A small-molecule ligand and the protein it binds are described below.
Small molecule (SMILES): O[C@@H]1[C@@H](O)[C@H](O[C@@H]2CO[C@@H](O[C@@H]3CO[C@@H](O[C@@H]4CO[C@@H](O[C@@H]5CO[C@@H](O)[C@H](O)[C@H]5O)[C@H](O)[C@H]4O)[C@H](O)[C@H]3O)[C@H](O)[C@H]2O)OC[C@H]1O

Binding-site contacts:
Ligand atom O4 contacts residue XYP1 of chain 1.C at 1.6 Å.
Ligand atom C1 contacts residue ASN281 of chain 1.A at 3.7 Å.
Ligand atom C3 contacts residue GLU73 of chain 1.A at 3.2 Å.
Ligand atom C5 contacts residue XYP1 of chain 1.C at 3.6 Å.
Ligand atom O2 contacts residue GLU73 of chain 1.A at 3.7 Å.
Ligand atom C3 contacts residue TYR375 of chain 1.A at 3.5 Å (hydrophobic).
Ligand atom O3 contacts residue TRP271 of chain 1.A at 3.8 Å.
Ligand atom O3 contacts residue TYR375 of chain 1.A at 3.6 Å.
Ligand atom O5 contacts residue HIS322 of chain 1.A at 3.4 Å.
Ligand atom C2 contacts residue TYR372 of chain 1.A at 3.8 Å (hydrophobic).
Ligand atom C4 contacts residue PHE199 of chain 1.A at 3.9 Å (hydrophobic).
Ligand atom C3 contacts residue THR336 of chain 1.A at 3.8 Å.
Ligand atom O3 contacts residue TYR372 of chain 1.A at 3.1 Å.
Ligand atom O5 contacts residue ALA131 of chain 1.A at 3.6 Å.
Ligand atom O2 contacts residue ASN281 of chain 1.A at 3.1 Å (h-bond).
Ligand atom C4 contacts residue TRP117 of chain 1.A at 3.7 Å (hydrophobic).
Ligand atom C3 contacts residue XYP1 of chain 1.C at 3.6 Å.
Ligand atom O4 contacts residue TYR213 of chain 1.A at 3.8 Å.
Ligand atom C2 contacts residue GLU73 of chain 1.A at 3.2 Å.
Ligand atom O3 contacts residue ARG71 of chain 1.A at 3.6 Å.
Ligand atom C5 contacts residue TRP117 of chain 1.A at 3.4 Å (hydrophobic).
Ligand atom O2 contacts residue TYR213 of chain 1.A at 2.9 Å (h-bond).
Ligand atom O3 contacts residue GOL1 of chain 1.D at 2.9 Å (h-bond).
Ligand atom O2 contacts residue ASP376 of chain 1.A at 3.8 Å.
Ligand atom O2 contacts residue TYR372 of chain 1.A at 3.1 Å (h-bond).
Ligand atom C4 contacts residue XYP1 of chain 1.C at 2.7 Å.
Ligand atom O4 contacts residue GOL1 of chain 1.D at 3.5 Å (h-bond).
Ligand atom C3 contacts residue GOL1 of chain 1.D at 3.6 Å.
Ligand atom C5 contacts residue HIS322 of chain 1.A at 3.3 Å.
Ligand atom O3 contacts residue ASP376 of chain 1.A at 2.7 Å (salt-bridge).
Ligand atom O2 contacts residue TYR374 of chain 1.A at 3.7 Å.
Ligand atom O4 contacts residue TRP283 of chain 1.A at 3.6 Å.
Ligand atom O5 contacts residue TYR280 of chain 1.A at 3.2 Å.
Ligand atom C3 contacts residue ASP376 of chain 1.A at 3.8 Å.
Ligand atom O4 contacts residue GLU73 of chain 1.A at 3.5 Å (salt-bridge).
Ligand atom C5 contacts residue TYR280 of chain 1.A at 3.2 Å (hydrophobic).
Ligand atom O4 contacts residue TRP117 of chain 1.A at 3.8 Å.
Ligand atom O3 contacts residue GLU73 of chain 1.A at 2.9 Å (salt-bridge).
Ligand atom O3 contacts residue XYP1 of chain 1.C at 3.5 Å (h-bond).
Ligand atom O2 contacts residue TYR375 of chain 1.A at 3.6 Å.

Sequence of chain 1.A:
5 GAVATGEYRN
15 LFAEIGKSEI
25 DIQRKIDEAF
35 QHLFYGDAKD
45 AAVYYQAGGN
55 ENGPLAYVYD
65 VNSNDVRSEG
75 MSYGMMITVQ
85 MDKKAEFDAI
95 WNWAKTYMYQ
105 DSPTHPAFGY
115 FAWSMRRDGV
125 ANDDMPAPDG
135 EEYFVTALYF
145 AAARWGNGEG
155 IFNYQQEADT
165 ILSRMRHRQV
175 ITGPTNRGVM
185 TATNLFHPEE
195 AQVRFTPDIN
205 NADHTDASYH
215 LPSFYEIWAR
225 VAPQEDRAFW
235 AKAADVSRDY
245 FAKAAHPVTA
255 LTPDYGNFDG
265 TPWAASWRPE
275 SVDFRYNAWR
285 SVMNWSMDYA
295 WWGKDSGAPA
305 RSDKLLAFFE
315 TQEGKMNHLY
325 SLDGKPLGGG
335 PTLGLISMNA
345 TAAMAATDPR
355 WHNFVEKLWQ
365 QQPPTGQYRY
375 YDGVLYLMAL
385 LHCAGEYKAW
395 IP